Sequence of chain 2.A:
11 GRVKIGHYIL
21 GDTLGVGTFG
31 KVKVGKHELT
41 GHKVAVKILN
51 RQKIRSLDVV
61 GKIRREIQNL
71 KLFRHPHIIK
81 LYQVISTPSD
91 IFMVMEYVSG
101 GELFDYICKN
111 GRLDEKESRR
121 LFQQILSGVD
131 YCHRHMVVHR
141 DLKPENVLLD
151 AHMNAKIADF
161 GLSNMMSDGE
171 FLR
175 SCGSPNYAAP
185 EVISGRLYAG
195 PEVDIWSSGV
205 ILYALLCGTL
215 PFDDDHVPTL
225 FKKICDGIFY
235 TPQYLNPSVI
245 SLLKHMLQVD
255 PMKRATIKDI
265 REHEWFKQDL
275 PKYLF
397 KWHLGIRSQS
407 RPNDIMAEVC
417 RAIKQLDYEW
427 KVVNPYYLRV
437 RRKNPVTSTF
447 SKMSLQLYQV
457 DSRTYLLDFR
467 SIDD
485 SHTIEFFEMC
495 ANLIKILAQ

This protein binds this small molecule.
Small molecule (SMILES): CN[C@@H]1C[C@H]2O[C@@](C)([C@@H]1OC)n1c3ccccc3c3c4c(c5c6ccccc6n2c5c31)C(=O)NC4

Binding-site contacts:
Ligand atom C20 contacts residue LEU24 of chain 2.A at 3.5 Å (hydrophobic).
Ligand atom C24 contacts residue GLU102 of chain 2.A at 3.5 Å.
Ligand atom C4 contacts residue VAL98 of chain 2.A at 3.2 Å (hydrophobic).
Ligand atom C13 contacts residue MET95 of chain 2.A at 3.6 Å (hydrophobic).
Ligand atom C16 contacts residue VAL32 of chain 2.A at 3.6 Å (hydrophobic).
Ligand atom C16 contacts residue ASP159 of chain 2.A at 3.2 Å.
Ligand atom C23 contacts residue GLU102 of chain 2.A at 3.6 Å.
Ligand atom C25 contacts residue LEU24 of chain 2.A at 3.5 Å (hydrophobic).
Ligand atom N4 contacts residue GLU145 of chain 2.A at 2.8 Å (salt-bridge).
Ligand atom C6 contacts residue LEU148 of chain 2.A at 3.5 Å (hydrophobic).
Ligand atom C8 contacts residue GLU96 of chain 2.A at 3.6 Å.
Ligand atom N3 contacts residue LEU24 of chain 2.A at 3.7 Å.
Ligand atom C3 contacts residue GLY101 of chain 2.A at 3.6 Å.
Ligand atom C26 contacts residue GLY27 of chain 2.A at 3.2 Å.
Ligand atom C9 contacts residue ALA45 of chain 2.A at 3.2 Å (hydrophobic).
Ligand atom C5 contacts residue LEU24 of chain 2.A at 3.7 Å (hydrophobic).
Ligand atom O4 contacts residue GLY25 of chain 2.A at 3.4 Å.
Ligand atom N1 contacts residue ALA45 of chain 2.A at 3.1 Å.
Ligand atom C2 contacts residue GLY101 of chain 2.A at 3.5 Å.
Ligand atom C17 contacts residue VAL32 of chain 2.A at 3.5 Å (hydrophobic).
Ligand atom N1 contacts residue GLU96 of chain 2.A at 2.6 Å (salt-bridge).
Ligand atom N1 contacts residue ILE79 of chain 2.A at 3.7 Å.
Ligand atom N4 contacts residue GLU102 of chain 2.A at 3.0 Å (salt-bridge).
Ligand atom C28 contacts residue ASN146 of chain 2.A at 3.0 Å.
Ligand atom C28 contacts residue GLU145 of chain 2.A at 2.7 Å.
Ligand atom C27 contacts residue GLU145 of chain 2.A at 3.5 Å.
Ligand atom C26 contacts residue VAL26 of chain 2.A at 3.5 Å (hydrophobic).
Ligand atom C3 contacts residue VAL98 of chain 2.A at 3.4 Å (hydrophobic).
Ligand atom C8 contacts residue ALA45 of chain 2.A at 3.5 Å (hydrophobic).
Ligand atom C27 contacts residue ASN146 of chain 2.A at 3.0 Å.
Ligand atom C15 contacts residue ASP159 of chain 2.A at 3.3 Å.
Ligand atom N1 contacts residue TYR97 of chain 2.A at 3.7 Å.
Ligand atom O5 contacts residue TYR97 of chain 2.A at 3.1 Å.
Ligand atom C4 contacts residue LEU24 of chain 2.A at 3.4 Å (hydrophobic).
Ligand atom C3 contacts residue LEU24 of chain 2.A at 3.5 Å (hydrophobic).
Ligand atom O5 contacts residue VAL98 of chain 2.A at 2.6 Å (h-bond).
Ligand atom C7 contacts residue LEU148 of chain 2.A at 3.3 Å (hydrophobic).
Ligand atom C10 contacts residue LEU148 of chain 2.A at 3.5 Å (hydrophobic).
Ligand atom C9 contacts residue GLU96 of chain 2.A at 3.5 Å.
Ligand atom C26 contacts residue GLY25 of chain 2.A at 3.7 Å.